Binding-site contacts:
Ligand atom N2 contacts residue ASN32 of chain 1.C at 3.1 Å (h-bond).
Ligand atom C1 contacts residue THR315 of chain 1.C at 4.4 Å.
Ligand atom C8 contacts residue ASN32 of chain 1.C at 3.3 Å.
Ligand atom O6 contacts residue ASN32 of chain 1.C at 4.5 Å.
Ligand atom O5 contacts residue THR315 of chain 1.C at 3.6 Å.
Ligand atom C6 contacts residue ASN32 of chain 1.C at 4.4 Å.
Ligand atom C2 contacts residue ASN32 of chain 1.C at 2.5 Å.
Ligand atom C1 contacts residue ASN32 of chain 1.C at 1.5 Å.
Ligand atom C3 contacts residue ASN32 of chain 1.C at 3.8 Å.
Ligand atom C6 contacts residue THR315 of chain 1.C at 4.2 Å.
Ligand atom C5 contacts residue ASN32 of chain 1.C at 3.4 Å.
Ligand atom O7 contacts residue ASN32 of chain 1.C at 3.5 Å (h-bond).
Ligand atom O5 contacts residue ASN32 of chain 1.C at 2.1 Å (h-bond).
Ligand atom O6 contacts residue THR315 of chain 1.C at 3.1 Å (h-bond).
Ligand atom C7 contacts residue ASN32 of chain 1.C at 3.1 Å.
Ligand atom C4 contacts residue ASN32 of chain 1.C at 4.1 Å.
Ligand atom O6 contacts residue LEU51 of chain 1.D at 3.8 Å.

Sequence of chain 1.C:
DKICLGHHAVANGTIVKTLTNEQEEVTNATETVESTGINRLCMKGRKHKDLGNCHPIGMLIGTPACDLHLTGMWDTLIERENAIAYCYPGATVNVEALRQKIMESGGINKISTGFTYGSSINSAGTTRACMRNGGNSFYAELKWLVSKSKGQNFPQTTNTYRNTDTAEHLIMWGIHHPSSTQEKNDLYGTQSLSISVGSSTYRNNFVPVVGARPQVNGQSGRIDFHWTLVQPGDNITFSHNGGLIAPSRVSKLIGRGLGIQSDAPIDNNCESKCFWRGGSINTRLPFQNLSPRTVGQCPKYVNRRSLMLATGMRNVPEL

A small-molecule ligand and the protein it binds are described below.
Small molecule (SMILES): CC(=O)N[C@@H]1[C@@H](O)[C@H](O)[C@@H](CO)O[C@H]1O

Sequence of chain 1.D:
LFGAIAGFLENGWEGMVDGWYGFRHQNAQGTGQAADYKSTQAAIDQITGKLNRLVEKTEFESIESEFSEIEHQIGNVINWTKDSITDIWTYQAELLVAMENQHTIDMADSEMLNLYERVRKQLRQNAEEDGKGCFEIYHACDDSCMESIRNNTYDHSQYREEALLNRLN